Binding-site contacts:
Ligand atom C39 contacts residue GLU206 of chain 1.A at 3.1 Å.
Ligand atom C26 contacts residue TRP108 of chain 1.A at 3.9 Å (hydrophobic).
Ligand atom N27 contacts residue ASP80 of chain 1.A at 3.1 Å (salt-bridge).
Ligand atom C26 contacts residue GLU48 of chain 1.A at 3.7 Å.
Ligand atom C2 contacts residue TYR340 of chain 1.A at 3.8 Å (hydrophobic).
Ligand atom C38 contacts residue ALA176 of chain 1.A at 3.7 Å (hydrophobic).
Ligand atom O9 contacts residue ASP80 of chain 1.A at 2.9 Å (salt-bridge).
Ligand atom C4 contacts residue TYR340 of chain 1.A at 3.6 Å (hydrophobic).
Ligand atom N27 contacts residue ARG85 of chain 1.A at 3.7 Å.
Ligand atom C5 contacts residue TYR340 of chain 1.A at 3.5 Å (hydrophobic).
Ligand atom N30 contacts residue GLU48 of chain 1.A at 3.7 Å.
Ligand atom N30 contacts residue LEU63 of chain 1.A at 3.9 Å.
Ligand atom C36 contacts residue GLU206 of chain 1.A at 3.4 Å.
Ligand atom C1 contacts residue TYR340 of chain 1.A at 3.2 Å (hydrophobic).
Ligand atom O7 contacts residue ARG305 of chain 1.A at 3.0 Å (salt-bridge).
Ligand atom O8 contacts residue ARG47 of chain 1.A at 3.0 Å (salt-bridge).
Ligand atom O7 contacts residue TYR340 of chain 1.A at 3.0 Å (h-bond).
Ligand atom C6 contacts residue ARG305 of chain 1.A at 3.6 Å.
Ligand atom O8 contacts residue ARG305 of chain 1.A at 2.8 Å (salt-bridge).
Ligand atom O8 contacts residue TYR340 of chain 1.A at 3.3 Å (h-bond).
Ligand atom O14 contacts residue ASP80 of chain 1.A at 3.8 Å.
Ligand atom C5 contacts residue ASP80 of chain 1.A at 3.7 Å.
Ligand atom C1 contacts residue ASP80 of chain 1.A at 3.3 Å.
Ligand atom C15 contacts residue ARG154 of chain 1.A at 3.5 Å.
Ligand atom C39 contacts residue ARG223 of chain 1.A at 3.7 Å.
Ligand atom N25 contacts residue GLU48 of chain 1.A at 3.9 Å.
Ligand atom C1 contacts residue GLU48 of chain 1.A at 3.7 Å.
Ligand atom N27 contacts residue TRP108 of chain 1.A at 3.9 Å.
Ligand atom C3 contacts residue TYR340 of chain 1.A at 3.4 Å (hydrophobic).
Ligand atom C1 contacts residue ARG47 of chain 1.A at 3.8 Å.
Ligand atom C2 contacts residue ASP80 of chain 1.A at 3.3 Å.
Ligand atom N30 contacts residue TRP108 of chain 1.A at 3.0 Å (h-bond).
Ligand atom C37 contacts residue ARG154 of chain 1.A at 3.6 Å.
Ligand atom O14 contacts residue ARG81 of chain 1.A at 3.3 Å (salt-bridge).
Ligand atom N27 contacts residue GLU48 of chain 1.A at 3.7 Å.
Ligand atom C36 contacts residue GLU207 of chain 1.A at 3.7 Å.
Ligand atom O7 contacts residue ARG223 of chain 1.A at 3.0 Å (salt-bridge).
Ligand atom N30 contacts residue GLU157 of chain 1.A at 3.3 Å (salt-bridge).
Ligand atom C4 contacts residue ASP80 of chain 1.A at 3.8 Å.
Ligand atom C6 contacts residue TYR340 of chain 1.A at 3.0 Å (hydrophobic).

Sequence of chain 1.A:
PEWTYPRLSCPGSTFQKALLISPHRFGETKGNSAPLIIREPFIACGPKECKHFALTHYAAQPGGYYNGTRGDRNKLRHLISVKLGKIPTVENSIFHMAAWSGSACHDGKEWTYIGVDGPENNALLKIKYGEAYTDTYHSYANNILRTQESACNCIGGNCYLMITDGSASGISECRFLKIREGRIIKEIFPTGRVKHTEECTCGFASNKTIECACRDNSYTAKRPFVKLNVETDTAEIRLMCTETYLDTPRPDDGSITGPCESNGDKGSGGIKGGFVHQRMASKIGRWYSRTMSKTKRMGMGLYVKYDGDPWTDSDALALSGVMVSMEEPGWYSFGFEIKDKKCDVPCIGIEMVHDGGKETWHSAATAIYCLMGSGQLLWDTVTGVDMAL

The protein below binds the small molecule below.
Small molecule (SMILES): CCC(CC)[C@H](NC(C)=O)[C@@H]1[C@H](O)[C@@H](C(=O)O)C[C@H]1NC(=N)N